The protein below binds the small molecule below.
Small molecule (SMILES): Cc1cc(F)ccc1-c1ccc2[nH]nc(CN(C)C)c2c1

Binding-site contacts:
Ligand atom N2 contacts residue GLY174 of chain 1.A at 3.9 Å.
Ligand atom C13 contacts residue TYR186 of chain 1.A at 3.6 Å (hydrophobic).
Ligand atom C4 contacts residue LEU363 of chain 1.A at 3.8 Å (hydrophobic).
Ligand atom C2 contacts residue TYR82 of chain 1.A at 3.4 Å (hydrophobic).
Ligand atom C1 contacts residue ASN136 of chain 1.A at 3.6 Å.
Ligand atom C1 contacts residue NHW1 of chain 1.D at 3.5 Å.
Ligand atom C13 contacts residue ASN340 of chain 1.A at 3.9 Å.
Ligand atom C6 contacts residue TYR186 of chain 1.A at 3.6 Å (hydrophobic).
Ligand atom C16 contacts residue TYR186 of chain 1.A at 4.0 Å (hydrophobic).
Ligand atom C contacts residue LEU384 of chain 1.A at 3.3 Å (hydrophobic).
Ligand atom C contacts residue THR172 of chain 1.A at 3.9 Å.
Ligand atom N1 contacts residue VAL71 of chain 1.A at 3.8 Å.
Ligand atom C contacts residue LEU385 of chain 1.A at 3.1 Å (hydrophobic).
Ligand atom C1 contacts residue LEU385 of chain 1.A at 3.1 Å (hydrophobic).
Ligand atom F contacts residue ALA341 of chain 1.A at 3.2 Å.
Ligand atom F contacts residue ASN340 of chain 1.A at 3.2 Å.
Ligand atom C15 contacts residue TYR309 of chain 1.A at 3.8 Å (hydrophobic).
Ligand atom N1 contacts residue PHE80 of chain 1.A at 4.0 Å.
Ligand atom F contacts residue TYR186 of chain 1.A at 3.8 Å.
Ligand atom F contacts residue LEU342 of chain 1.A at 3.9 Å.
Ligand atom N contacts residue LEU385 of chain 1.A at 2.9 Å (h-bond).
Ligand atom C12 contacts residue TYR309 of chain 1.A at 3.8 Å (hydrophobic).
Ligand atom C14 contacts residue TYR309 of chain 1.A at 3.4 Å (hydrophobic).
Ligand atom F contacts residue TYR309 of chain 1.A at 3.8 Å.
Ligand atom C13 contacts residue TYR309 of chain 1.A at 3.5 Å (hydrophobic).
Ligand atom C15 contacts residue TYR186 of chain 1.A at 3.8 Å (hydrophobic).
Ligand atom C14 contacts residue TYR186 of chain 1.A at 3.5 Å (hydrophobic).
Ligand atom C16 contacts residue 9KZ1 of chain 1.K at 3.5 Å.
Ligand atom C2 contacts residue LEU385 of chain 1.A at 3.6 Å (hydrophobic).
Ligand atom C9 contacts residue LEU363 of chain 1.A at 3.9 Å (hydrophobic).
Ligand atom N contacts residue THR172 of chain 1.A at 4.0 Å.
Ligand atom C4 contacts residue PHE80 of chain 1.A at 3.9 Å (hydrophobic).
Ligand atom C12 contacts residue LEU342 of chain 1.A at 3.6 Å (hydrophobic).
Ligand atom C5 contacts residue LEU363 of chain 1.A at 4.0 Å (hydrophobic).
Ligand atom C1 contacts residue THR172 of chain 1.A at 3.1 Å.
Ligand atom C8 contacts residue PHE80 of chain 1.A at 3.6 Å (hydrophobic).
Ligand atom C7 contacts residue PHE80 of chain 1.A at 3.9 Å (hydrophobic).
Ligand atom C9 contacts residue PHE80 of chain 1.A at 3.5 Å (hydrophobic).
Ligand atom C14 contacts residue ASN340 of chain 1.A at 4.0 Å.
Ligand atom C3 contacts residue PHE80 of chain 1.A at 3.5 Å (hydrophobic).

Sequence of chain 1.A:
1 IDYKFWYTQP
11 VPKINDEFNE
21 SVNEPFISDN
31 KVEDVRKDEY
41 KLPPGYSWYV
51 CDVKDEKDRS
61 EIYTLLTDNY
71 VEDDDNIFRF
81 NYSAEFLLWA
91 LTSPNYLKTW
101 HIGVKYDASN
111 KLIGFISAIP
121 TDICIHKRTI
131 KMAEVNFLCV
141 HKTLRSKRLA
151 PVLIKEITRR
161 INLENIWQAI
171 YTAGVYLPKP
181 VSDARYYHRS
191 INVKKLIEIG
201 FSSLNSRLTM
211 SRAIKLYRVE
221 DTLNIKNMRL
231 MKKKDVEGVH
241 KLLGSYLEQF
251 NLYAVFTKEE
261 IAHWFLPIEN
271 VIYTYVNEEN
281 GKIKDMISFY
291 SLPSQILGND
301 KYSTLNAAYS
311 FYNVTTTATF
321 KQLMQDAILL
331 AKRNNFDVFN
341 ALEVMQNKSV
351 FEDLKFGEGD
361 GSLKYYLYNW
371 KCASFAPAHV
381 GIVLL